Sequence of chain 1.B:
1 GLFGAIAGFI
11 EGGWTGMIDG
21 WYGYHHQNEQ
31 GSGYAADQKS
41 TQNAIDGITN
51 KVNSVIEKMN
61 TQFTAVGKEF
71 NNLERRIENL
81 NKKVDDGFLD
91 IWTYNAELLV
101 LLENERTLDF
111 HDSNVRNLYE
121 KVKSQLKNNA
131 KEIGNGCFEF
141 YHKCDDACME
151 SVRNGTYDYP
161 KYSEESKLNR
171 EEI

The small molecule below binds the protein below.
Small molecule (SMILES): CC(=O)N[C@@H]1[C@@H](O)[C@H](O)[C@@H](CO)O[C@H]1O

Binding-site contacts:
Ligand atom O7 contacts residue ASN154 of chain 1.B at 3.3 Å (h-bond).
Ligand atom C3 contacts residue ASN154 of chain 1.B at 3.9 Å.
Ligand atom C6 contacts residue SER151 of chain 1.B at 4.1 Å.
Ligand atom O5 contacts residue THR156 of chain 1.B at 4.1 Å.
Ligand atom O6 contacts residue SER151 of chain 1.B at 4.2 Å.
Ligand atom C8 contacts residue THR156 of chain 1.B at 4.2 Å.
Ligand atom C5 contacts residue ASN154 of chain 1.B at 3.6 Å.
Ligand atom O5 contacts residue SER151 of chain 1.B at 4.1 Å.
Ligand atom C5 contacts residue THR156 of chain 1.B at 4.3 Å.
Ligand atom O6 contacts residue GLU150 of chain 1.B at 3.9 Å.
Ligand atom C1 contacts residue THR156 of chain 1.B at 3.9 Å.
Ligand atom O5 contacts residue GLU150 of chain 1.B at 3.7 Å.
Ligand atom O6 contacts residue ALA147 of chain 1.B at 3.1 Å (h-bond).
Ligand atom C1 contacts residue ASN154 of chain 1.B at 1.3 Å.
Ligand atom N2 contacts residue THR156 of chain 1.B at 4.3 Å.
Ligand atom N2 contacts residue ASN154 of chain 1.B at 3.0 Å (h-bond).
Ligand atom C4 contacts residue ASN154 of chain 1.B at 4.3 Å.
Ligand atom C1 contacts residue GLU150 of chain 1.B at 4.2 Å.
Ligand atom C6 contacts residue ALA147 of chain 1.B at 3.7 Å (hydrophobic).
Ligand atom C2 contacts residue ASN154 of chain 1.B at 2.6 Å.
Ligand atom O5 contacts residue ASN154 of chain 1.B at 2.3 Å (h-bond).
Ligand atom C7 contacts residue ASN154 of chain 1.B at 3.3 Å.